Binding-site contacts:
Ligand atom O3 contacts residue HIS1101 of chain 1.B at 4.3 Å.
Ligand atom C4 contacts residue HIS1101 of chain 1.B at 3.6 Å.
Ligand atom N2 contacts residue HIS1101 of chain 1.B at 4.4 Å.
Ligand atom C1 contacts residue THR1100 of chain 1.B at 4.3 Å.
Ligand atom O5 contacts residue HIS1101 of chain 1.B at 4.4 Å.
Ligand atom C7 contacts residue ASN1098 of chain 1.B at 3.4 Å.
Ligand atom N2 contacts residue ASN1098 of chain 1.B at 2.9 Å (h-bond).
Ligand atom C6 contacts residue PHE1103 of chain 1.B at 3.6 Å (hydrophobic).
Ligand atom C4 contacts residue ASN1098 of chain 1.B at 4.2 Å.
Ligand atom C2 contacts residue HIS1101 of chain 1.B at 4.4 Å.
Ligand atom C6 contacts residue HIS1101 of chain 1.B at 4.4 Å.
Ligand atom O7 contacts residue HIS1101 of chain 1.B at 3.3 Å.
Ligand atom C1 contacts residue ASN1098 of chain 1.B at 1.4 Å.
Ligand atom C3 contacts residue HIS1101 of chain 1.B at 3.4 Å.
Ligand atom C2 contacts residue THR1100 of chain 1.B at 3.8 Å.
Ligand atom N2 contacts residue THR1100 of chain 1.B at 2.9 Å (h-bond).
Ligand atom C3 contacts residue THR1100 of chain 1.B at 3.7 Å.
Ligand atom C7 contacts residue THR1100 of chain 1.B at 3.8 Å.
Ligand atom C7 contacts residue HIS1101 of chain 1.B at 3.9 Å.
Ligand atom O4 contacts residue HIS1101 of chain 1.B at 3.2 Å (h-bond).
Ligand atom O5 contacts residue PHE1103 of chain 1.B at 3.8 Å.
Ligand atom O3 contacts residue THR1100 of chain 1.B at 3.9 Å.
Ligand atom C5 contacts residue PHE1103 of chain 1.B at 3.7 Å (hydrophobic).
Ligand atom C8 contacts residue THR1100 of chain 1.B at 3.7 Å.
Ligand atom C8 contacts residue ASN1098 of chain 1.B at 3.5 Å.
Ligand atom C1 contacts residue PHE1103 of chain 1.B at 4.1 Å (hydrophobic).
Ligand atom C8 contacts residue GLY1099 of chain 1.B at 4.2 Å.
Ligand atom O5 contacts residue ASN1098 of chain 1.B at 2.4 Å (h-bond).
Ligand atom C1 contacts residue HIS1101 of chain 1.B at 4.3 Å.
Ligand atom C2 contacts residue ASN1098 of chain 1.B at 2.5 Å.
Ligand atom O7 contacts residue ASN1098 of chain 1.B at 3.5 Å (h-bond).
Ligand atom C5 contacts residue HIS1101 of chain 1.B at 3.5 Å.
Ligand atom C3 contacts residue ASN1098 of chain 1.B at 3.8 Å.
Ligand atom C5 contacts residue ASN1098 of chain 1.B at 3.7 Å.

A protein and the small-molecule ligand that binds it are described below.
Small molecule (SMILES): CC(=O)N[C@H]1[C@H](O[C@H]2[C@H](O)[C@@H](NC(C)=O)CO[C@@H]2CO)O[C@H](CO)[C@@H](O)[C@@H]1O

Sequence of chain 1.B:
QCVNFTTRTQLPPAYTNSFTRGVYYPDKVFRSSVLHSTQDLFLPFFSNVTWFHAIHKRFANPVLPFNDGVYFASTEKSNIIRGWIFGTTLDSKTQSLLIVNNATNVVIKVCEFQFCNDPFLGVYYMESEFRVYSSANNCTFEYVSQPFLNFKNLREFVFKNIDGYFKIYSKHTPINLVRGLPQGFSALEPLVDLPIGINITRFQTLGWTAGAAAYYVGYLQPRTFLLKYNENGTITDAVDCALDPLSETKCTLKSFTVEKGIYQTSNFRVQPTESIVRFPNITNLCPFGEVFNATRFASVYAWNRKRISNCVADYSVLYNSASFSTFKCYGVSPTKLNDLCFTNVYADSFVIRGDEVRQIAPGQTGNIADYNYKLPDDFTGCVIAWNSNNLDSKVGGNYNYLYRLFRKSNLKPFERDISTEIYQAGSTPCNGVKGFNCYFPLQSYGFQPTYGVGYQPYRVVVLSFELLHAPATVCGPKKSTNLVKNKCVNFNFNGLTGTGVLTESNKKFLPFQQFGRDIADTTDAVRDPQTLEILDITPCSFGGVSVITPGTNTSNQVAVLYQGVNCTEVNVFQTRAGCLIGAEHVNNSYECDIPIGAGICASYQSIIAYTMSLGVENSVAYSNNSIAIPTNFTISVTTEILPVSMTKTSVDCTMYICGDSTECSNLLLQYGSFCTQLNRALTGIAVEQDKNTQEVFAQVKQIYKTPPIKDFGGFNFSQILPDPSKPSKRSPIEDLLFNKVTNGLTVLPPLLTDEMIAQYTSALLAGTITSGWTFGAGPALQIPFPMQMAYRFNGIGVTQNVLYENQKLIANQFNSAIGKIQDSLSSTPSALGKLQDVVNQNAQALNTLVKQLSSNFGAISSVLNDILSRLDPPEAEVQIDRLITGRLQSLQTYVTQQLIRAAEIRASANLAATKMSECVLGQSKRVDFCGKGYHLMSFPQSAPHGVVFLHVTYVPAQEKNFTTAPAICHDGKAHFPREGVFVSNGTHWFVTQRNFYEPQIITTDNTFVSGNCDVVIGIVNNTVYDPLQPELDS